Sequence of chain 1.L:
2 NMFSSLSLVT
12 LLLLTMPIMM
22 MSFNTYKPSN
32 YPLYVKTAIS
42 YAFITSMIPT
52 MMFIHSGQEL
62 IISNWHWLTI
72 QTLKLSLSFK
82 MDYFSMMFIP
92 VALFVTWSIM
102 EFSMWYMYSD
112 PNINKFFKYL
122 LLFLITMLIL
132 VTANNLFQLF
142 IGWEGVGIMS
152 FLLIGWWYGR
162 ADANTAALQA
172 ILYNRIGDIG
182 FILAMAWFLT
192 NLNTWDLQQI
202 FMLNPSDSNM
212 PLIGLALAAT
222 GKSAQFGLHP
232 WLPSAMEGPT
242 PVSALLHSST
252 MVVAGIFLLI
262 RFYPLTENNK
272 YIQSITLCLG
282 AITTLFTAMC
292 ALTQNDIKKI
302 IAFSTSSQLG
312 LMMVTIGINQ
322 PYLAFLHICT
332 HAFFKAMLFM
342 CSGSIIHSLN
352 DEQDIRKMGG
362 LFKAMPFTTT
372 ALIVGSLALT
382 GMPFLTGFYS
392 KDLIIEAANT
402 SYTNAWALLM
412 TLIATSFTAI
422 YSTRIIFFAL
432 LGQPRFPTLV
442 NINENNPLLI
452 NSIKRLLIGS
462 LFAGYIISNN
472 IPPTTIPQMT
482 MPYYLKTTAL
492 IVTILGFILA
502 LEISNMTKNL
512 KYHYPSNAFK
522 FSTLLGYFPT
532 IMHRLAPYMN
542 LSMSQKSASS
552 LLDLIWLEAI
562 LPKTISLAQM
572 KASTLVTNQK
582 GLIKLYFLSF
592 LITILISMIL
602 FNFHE

This small molecule binds to this protein.
Small molecule (SMILES): C[C@H](CCC(=O)O)[C@H]1CC[C@H]2[C@@H]3[C@H](O)C[C@@H]4C[C@H](O)CC[C@]4(C)[C@H]3C[C@H](O)[C@]12C

Binding-site contacts:
Ligand atom O12 contacts residue PHE70 of chain 1.IA at 4.1 Å.
Ligand atom C16 contacts residue ARG66 of chain 1.IA at 3.0 Å.
Ligand atom O26 contacts residue LYS63 of chain 1.IA at 3.1 Å.
Ligand atom C11 contacts residue PHE70 of chain 1.IA at 3.6 Å (hydrophobic).
Ligand atom O26 contacts residue ARG66 of chain 1.IA at 4.2 Å.
Ligand atom C21 contacts residue THR38 of chain 1.L at 4.3 Å.
Ligand atom C24 contacts residue LYS63 of chain 1.IA at 4.3 Å.
Ligand atom C20 contacts residue THR38 of chain 1.L at 3.9 Å.
Ligand atom O12 contacts residue ARG66 of chain 1.IA at 3.3 Å (salt-bridge).
Ligand atom C24 contacts residue HIS67 of chain 1.IA at 3.2 Å.
Ligand atom C19 contacts residue TYR35 of chain 1.L at 3.6 Å (hydrophobic).
Ligand atom C3 contacts residue ILE69 of chain 1.IA at 4.1 Å (hydrophobic).
Ligand atom C24 contacts residue LEU34 of chain 1.L at 4.4 Å (hydrophobic).
Ligand atom C6 contacts residue LYS28 of chain 1.L at 4.1 Å.
Ligand atom C2 contacts residue ILE69 of chain 1.IA at 3.9 Å (hydrophobic).
Ligand atom C23 contacts residue HIS67 of chain 1.IA at 3.1 Å.
Ligand atom C17 contacts residue ARG66 of chain 1.IA at 3.5 Å.
Ligand atom C20 contacts residue HIS67 of chain 1.IA at 4.4 Å.
Ligand atom C15 contacts residue ASN31 of chain 1.L at 3.9 Å.
Ligand atom C14 contacts residue ARG66 of chain 1.IA at 3.9 Å.
Ligand atom C1 contacts residue THR73 of chain 1.IA at 4.1 Å.
Ligand atom C21 contacts residue ARG66 of chain 1.IA at 3.6 Å.
Ligand atom C23 contacts residue ARG66 of chain 1.IA at 3.6 Å.
Ligand atom C21 contacts residue PHE70 of chain 1.IA at 4.2 Å (hydrophobic).
Ligand atom C18 contacts residue PHE70 of chain 1.IA at 4.0 Å (hydrophobic).
Ligand atom O26 contacts residue HIS67 of chain 1.IA at 3.9 Å.
Ligand atom C12 contacts residue PHE70 of chain 1.IA at 3.6 Å (hydrophobic).
Ligand atom C1 contacts residue HIS74 of chain 1.IA at 4.3 Å.
Ligand atom C18 contacts residue TYR35 of chain 1.L at 3.6 Å (hydrophobic).
Ligand atom C16 contacts residue LEU34 of chain 1.L at 4.2 Å (hydrophobic).
Ligand atom C22 contacts residue THR38 of chain 1.L at 3.9 Å.
Ligand atom C15 contacts residue ARG66 of chain 1.IA at 3.2 Å.
Ligand atom C21 contacts residue HIS67 of chain 1.IA at 3.3 Å.
Ligand atom O3 contacts residue ILE69 of chain 1.IA at 3.5 Å.
Ligand atom C22 contacts residue LEU34 of chain 1.L at 3.8 Å (hydrophobic).
Ligand atom O25 contacts residue LEU34 of chain 1.L at 3.9 Å.
Ligand atom C19 contacts residue HIS74 of chain 1.IA at 4.3 Å.
Ligand atom O25 contacts residue HIS67 of chain 1.IA at 3.2 Å (h-bond).
Ligand atom C22 contacts residue HIS67 of chain 1.IA at 3.9 Å.
Ligand atom C12 contacts residue ARG66 of chain 1.IA at 4.2 Å.

Sequence of chain 1.IA:
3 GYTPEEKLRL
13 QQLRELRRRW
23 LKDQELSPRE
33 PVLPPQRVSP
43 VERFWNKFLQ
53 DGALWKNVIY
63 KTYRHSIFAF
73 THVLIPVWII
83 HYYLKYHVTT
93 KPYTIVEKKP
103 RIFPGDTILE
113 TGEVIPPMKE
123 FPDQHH